Sequence of chain 4.A:
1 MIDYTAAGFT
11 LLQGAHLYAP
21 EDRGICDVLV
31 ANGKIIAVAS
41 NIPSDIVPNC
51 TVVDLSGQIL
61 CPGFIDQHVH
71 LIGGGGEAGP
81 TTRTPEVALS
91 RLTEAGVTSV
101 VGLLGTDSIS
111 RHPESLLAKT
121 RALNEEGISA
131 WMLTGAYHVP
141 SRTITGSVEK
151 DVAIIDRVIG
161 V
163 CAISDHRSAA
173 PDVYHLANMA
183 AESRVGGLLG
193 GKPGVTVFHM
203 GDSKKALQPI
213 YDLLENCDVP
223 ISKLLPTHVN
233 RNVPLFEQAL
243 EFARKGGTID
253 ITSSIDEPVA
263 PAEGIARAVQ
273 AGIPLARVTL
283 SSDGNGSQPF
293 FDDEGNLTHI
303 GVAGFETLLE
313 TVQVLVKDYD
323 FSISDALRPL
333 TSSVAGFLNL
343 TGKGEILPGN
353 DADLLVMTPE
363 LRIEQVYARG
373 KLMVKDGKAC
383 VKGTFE

A protein and the small-molecule ligand that binds it are described below.
Small molecule (SMILES): CC(C)C[C@H](C[P](=O)(O)[C@@H](N)CC(=O)O)C(=O)O

Binding-site contacts:
Ligand atom O1P contacts residue HIS230 of chain 4.A at 3.6 Å.
Ligand atom P contacts residue KCX162 of chain 4.A at 3.6 Å.
Ligand atom C18 contacts residue ILE257 of chain 4.A at 3.4 Å (hydrophobic).
Ligand atom O2 contacts residue GLY75 of chain 4.A at 2.6 Å (h-bond).
Ligand atom O4 contacts residue HIS201 of chain 4.A at 3.3 Å.
Ligand atom C18 contacts residue ARG233 of chain 4.A at 3.7 Å.
Ligand atom O1P contacts residue HIS70 of chain 4.A at 3.4 Å (h-bond).
Ligand atom N contacts residue SER289 of chain 4.A at 2.7 Å (h-bond).
Ligand atom C3 contacts residue GLY75 of chain 4.A at 3.6 Å.
Ligand atom O1P contacts residue ZN1 of chain 4.D at 3.4 Å.
Ligand atom C2 contacts residue KCX162 of chain 4.A at 3.1 Å.
Ligand atom O2 contacts residue SER289 of chain 4.A at 3.4 Å (h-bond).
Ligand atom O2P contacts residue HIS230 of chain 4.A at 3.5 Å (h-bond).
Ligand atom C8 contacts residue ASP285 of chain 4.A at 3.1 Å.
Ligand atom C17 contacts residue PHE292 of chain 4.A at 3.7 Å (hydrophobic).
Ligand atom P contacts residue ASP285 of chain 4.A at 3.7 Å.
Ligand atom C16 contacts residue ARG233 of chain 4.A at 3.6 Å.
Ligand atom O1P contacts residue KCX162 of chain 4.A at 3.0 Å (h-bond).
Ligand atom O1P contacts residue ZN1 of chain 4.C at 2.2 Å.
Ligand atom O4 contacts residue ARG169 of chain 4.A at 3.2 Å (salt-bridge).
Ligand atom O2P contacts residue HIS201 of chain 4.A at 3.0 Å.
Ligand atom C7 contacts residue ARG169 of chain 4.A at 3.4 Å.
Ligand atom O1 contacts residue GLY105 of chain 4.A at 3.2 Å.
Ligand atom O1 contacts residue THR106 of chain 4.A at 2.8 Å (h-bond).
Ligand atom O1P contacts residue ASP285 of chain 4.A at 2.8 Å (salt-bridge).
Ligand atom O4 contacts residue ARG233 of chain 4.A at 3.0 Å (salt-bridge).
Ligand atom C5 contacts residue SER289 of chain 4.A at 3.8 Å.
Ligand atom O3 contacts residue TYR137 of chain 4.A at 3.7 Å.
Ligand atom O2P contacts residue KCX162 of chain 4.A at 3.5 Å (h-bond).
Ligand atom P contacts residue ZN1 of chain 4.C at 3.5 Å.
Ligand atom O2P contacts residue TYR137 of chain 4.A at 2.4 Å (h-bond).
Ligand atom C8 contacts residue SER289 of chain 4.A at 3.4 Å.
Ligand atom C2 contacts residue HIS70 of chain 4.A at 3.3 Å.
Ligand atom P contacts residue TYR137 of chain 4.A at 3.5 Å.
Ligand atom O2P contacts residue ZN1 of chain 4.D at 2.0 Å.
Ligand atom O2 contacts residue GLY74 of chain 4.A at 3.5 Å.
Ligand atom C1 contacts residue TYR137 of chain 4.A at 3.5 Å (hydrophobic).
Ligand atom P contacts residue ZN1 of chain 4.D at 3.3 Å.
Ligand atom O3 contacts residue PRO291 of chain 4.A at 3.7 Å.
Ligand atom O3 contacts residue ARG169 of chain 4.A at 2.9 Å (salt-bridge).